Sequence of chain 2.A:
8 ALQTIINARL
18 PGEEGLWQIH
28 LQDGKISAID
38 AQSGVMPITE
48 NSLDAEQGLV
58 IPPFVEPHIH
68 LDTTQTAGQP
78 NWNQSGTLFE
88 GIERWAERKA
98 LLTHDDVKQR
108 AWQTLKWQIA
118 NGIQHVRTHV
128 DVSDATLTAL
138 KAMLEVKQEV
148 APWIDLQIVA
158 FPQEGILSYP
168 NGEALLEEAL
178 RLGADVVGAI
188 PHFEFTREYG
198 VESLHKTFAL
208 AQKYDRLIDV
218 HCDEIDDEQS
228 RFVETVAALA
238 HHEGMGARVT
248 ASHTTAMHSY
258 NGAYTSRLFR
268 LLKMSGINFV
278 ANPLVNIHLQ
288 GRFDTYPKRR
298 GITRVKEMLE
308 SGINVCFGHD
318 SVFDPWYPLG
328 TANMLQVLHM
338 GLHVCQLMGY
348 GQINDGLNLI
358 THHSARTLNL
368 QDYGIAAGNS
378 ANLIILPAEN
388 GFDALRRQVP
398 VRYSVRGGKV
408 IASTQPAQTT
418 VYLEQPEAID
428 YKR

Binding-site contacts:
Ligand atom C5 contacts residue TRP323 of chain 2.A at 3.6 Å (hydrophobic).
Ligand atom C4 contacts residue FE1 of chain 2.B at 3.2 Å.
Ligand atom N1 contacts residue GLN160 of chain 2.A at 2.9 Å (h-bond).
Ligand atom C2 contacts residue LEU85 of chain 2.A at 3.6 Å (hydrophobic).
Ligand atom C6 contacts residue HIS67 of chain 2.A at 3.5 Å.
Ligand atom O2 contacts residue PHE158 of chain 2.A at 3.4 Å.
Ligand atom O4 contacts residue HIS250 of chain 2.A at 2.8 Å (h-bond).
Ligand atom O2 contacts residue HIS218 of chain 2.A at 3.5 Å.
Ligand atom O4 contacts residue GLU221 of chain 2.A at 3.8 Å.
Ligand atom C5 contacts residue HIS67 of chain 2.A at 3.5 Å.
Ligand atom N1 contacts residue HIS67 of chain 2.A at 3.9 Å.
Ligand atom F5 contacts residue HIS67 of chain 2.A at 3.6 Å.
Ligand atom O2 contacts residue LEU85 of chain 2.A at 3.6 Å.
Ligand atom C2 contacts residue GLU221 of chain 2.A at 3.7 Å.
Ligand atom C4 contacts residue ASP317 of chain 2.A at 3.5 Å.
Ligand atom O4 contacts residue FE1 of chain 2.B at 2.0 Å.
Ligand atom C4 contacts residue GLU221 of chain 2.A at 3.5 Å.
Ligand atom F5 contacts residue FE1 of chain 2.B at 3.8 Å.
Ligand atom O2 contacts residue GLU221 of chain 2.A at 3.7 Å.
Ligand atom O4 contacts residue HIS67 of chain 2.A at 3.5 Å (h-bond).
Ligand atom O2 contacts residue ILE187 of chain 2.A at 3.7 Å.
Ligand atom N3 contacts residue LEU85 of chain 2.A at 3.5 Å.
Ligand atom F5 contacts residue TRP323 of chain 2.A at 3.5 Å.
Ligand atom O4 contacts residue HIS65 of chain 2.A at 3.6 Å.
Ligand atom O4 contacts residue HIS218 of chain 2.A at 3.2 Å (h-bond).
Ligand atom N3 contacts residue FE1 of chain 2.B at 3.7 Å.
Ligand atom F5 contacts residue ASP317 of chain 2.A at 3.2 Å.
Ligand atom C6 contacts residue TRP323 of chain 2.A at 3.4 Å (hydrophobic).
Ligand atom C2 contacts residue GLN160 of chain 2.A at 3.8 Å.
Ligand atom C4 contacts residue HIS250 of chain 2.A at 3.8 Å.
Ligand atom N1 contacts residue PHE158 of chain 2.A at 3.9 Å.
Ligand atom O4 contacts residue ASP317 of chain 2.A at 2.7 Å (salt-bridge).
Ligand atom N1 contacts residue TRP323 of chain 2.A at 3.7 Å.
Ligand atom N3 contacts residue GLU221 of chain 2.A at 2.8 Å (salt-bridge).
Ligand atom C5 contacts residue FE1 of chain 2.B at 3.4 Å.
Ligand atom C5 contacts residue ASP317 of chain 2.A at 3.8 Å.
Ligand atom O2 contacts residue GLN160 of chain 2.A at 3.1 Å (h-bond).
Ligand atom N3 contacts residue HIS218 of chain 2.A at 3.4 Å.
Ligand atom F5 contacts residue SER318 of chain 2.A at 3.0 Å.
Ligand atom C2 contacts residue HIS218 of chain 2.A at 3.5 Å.

The small molecule below binds the protein below.
Small molecule (SMILES): O=C1NC=C(F)[C@H](O)N1